Binding-site contacts:
Ligand atom C4 contacts residue ASN90 of chain 1.D at 4.2 Å.
Ligand atom C3 contacts residue ASN90 of chain 1.D at 3.8 Å.
Ligand atom C3 contacts residue ASN95 of chain 1.D at 4.1 Å.
Ligand atom C8 contacts residue ASN90 of chain 1.D at 4.4 Å.
Ligand atom O6 contacts residue SER96 of chain 1.D at 4.3 Å.
Ligand atom C7 contacts residue ASN95 of chain 1.D at 4.5 Å.
Ligand atom C1 contacts residue ASN90 of chain 1.D at 1.4 Å.
Ligand atom C6 contacts residue ASN95 of chain 1.D at 3.4 Å.
Ligand atom C8 contacts residue THR55 of chain 1.D at 4.4 Å.
Ligand atom C2 contacts residue ASN95 of chain 1.D at 4.2 Å.
Ligand atom O4 contacts residue ASN95 of chain 1.D at 4.2 Å.
Ligand atom C1 contacts residue ASN95 of chain 1.D at 4.4 Å.
Ligand atom O6 contacts residue ASN90 of chain 1.D at 4.2 Å.
Ligand atom C2 contacts residue ASN90 of chain 1.D at 2.5 Å.
Ligand atom C7 contacts residue ASN90 of chain 1.D at 3.2 Å.
Ligand atom C5 contacts residue ASN90 of chain 1.D at 3.7 Å.
Ligand atom O7 contacts residue ASN95 of chain 1.D at 3.8 Å.
Ligand atom O5 contacts residue ASN90 of chain 1.D at 2.4 Å (h-bond).
Ligand atom O7 contacts residue THR55 of chain 1.D at 3.5 Å (h-bond).
Ligand atom N2 contacts residue ASN90 of chain 1.D at 3.0 Å (h-bond).
Ligand atom O3 contacts residue ASN95 of chain 1.D at 3.5 Å.
Ligand atom O7 contacts residue ASN90 of chain 1.D at 3.0 Å (h-bond).
Ligand atom O5 contacts residue ASN95 of chain 1.D at 3.5 Å (h-bond).
Ligand atom C4 contacts residue ASN95 of chain 1.D at 3.4 Å.
Ligand atom O7 contacts residue ASN91 of chain 1.D at 3.8 Å.
Ligand atom C5 contacts residue ASN95 of chain 1.D at 3.6 Å.
Ligand atom C7 contacts residue THR55 of chain 1.D at 4.2 Å.
Ligand atom O6 contacts residue ASN95 of chain 1.D at 3.4 Å (h-bond).

Sequence of chain 1.D:
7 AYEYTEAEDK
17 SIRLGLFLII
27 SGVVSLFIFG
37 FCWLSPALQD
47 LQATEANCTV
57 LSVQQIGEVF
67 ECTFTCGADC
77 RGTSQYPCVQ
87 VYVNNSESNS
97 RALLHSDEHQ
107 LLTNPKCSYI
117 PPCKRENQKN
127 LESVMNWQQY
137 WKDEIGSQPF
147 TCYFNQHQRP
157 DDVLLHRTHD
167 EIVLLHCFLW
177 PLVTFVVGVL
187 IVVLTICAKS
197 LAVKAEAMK

This protein binds this small molecule.
Small molecule (SMILES): CC(=O)N[C@@H]1[C@@H](O)[C@H](O)[C@@H](CO)O[C@H]1O